Binding-site contacts:
Ligand atom C3 contacts residue TYR323 of chain 2.A at 3.4 Å (hydrophobic).
Ligand atom C91 contacts residue ASN213 of chain 2.A at 3.8 Å.
Ligand atom C7 contacts residue ARG211 of chain 2.A at 3.6 Å.
Ligand atom C3 contacts residue GLU37 of chain 2.A at 3.6 Å.
Ligand atom C9 contacts residue GLU196 of chain 2.A at 3.7 Å.
Ligand atom C7 contacts residue TYR323 of chain 2.A at 3.1 Å (hydrophobic).
Ligand atom C10 contacts residue ARG70 of chain 2.A at 3.8 Å.
Ligand atom C4 contacts residue GLU37 of chain 2.A at 3.5 Å.
Ligand atom C3 contacts residue ARG36 of chain 2.A at 3.7 Å.
Ligand atom C9 contacts residue GLU197 of chain 2.A at 3.8 Å.
Ligand atom O1B contacts residue TYR323 of chain 2.A at 3.4 Å (h-bond).
Ligand atom C11 contacts residue TRP97 of chain 2.A at 3.9 Å (hydrophobic).
Ligand atom C4 contacts residue ASP69 of chain 2.A at 3.4 Å.
Ligand atom C11 contacts residue ILE141 of chain 2.A at 4.1 Å (hydrophobic).
Ligand atom O1B contacts residue ARG211 of chain 2.A at 3.0 Å (salt-bridge).
Ligand atom C1 contacts residue TYR323 of chain 2.A at 3.0 Å (hydrophobic).
Ligand atom C6 contacts residue TYR323 of chain 2.A at 3.8 Å (hydrophobic).
Ligand atom C91 contacts residue ARG211 of chain 2.A at 3.8 Å.
Ligand atom O1A contacts residue ARG36 of chain 2.A at 3.0 Å (salt-bridge).
Ligand atom O10 contacts residue ARG70 of chain 2.A at 2.8 Å (salt-bridge).
Ligand atom O1B contacts residue ARG288 of chain 2.A at 2.8 Å (salt-bridge).
Ligand atom C6 contacts residue GLU197 of chain 2.A at 3.7 Å.
Ligand atom C11 contacts residue ARG70 of chain 2.A at 4.0 Å.
Ligand atom O1A contacts residue ARG288 of chain 2.A at 2.8 Å (salt-bridge).
Ligand atom C82 contacts residue ILE141 of chain 2.A at 4.0 Å (hydrophobic).
Ligand atom C1 contacts residue ARG288 of chain 2.A at 3.5 Å.
Ligand atom C2 contacts residue TYR323 of chain 2.A at 2.9 Å (hydrophobic).
Ligand atom C1 contacts residue ARG211 of chain 2.A at 3.9 Å.
Ligand atom O10 contacts residue ASP69 of chain 2.A at 3.3 Å.
Ligand atom C1 contacts residue ARG36 of chain 2.A at 4.0 Å.
Ligand atom N4 contacts residue ASP69 of chain 2.A at 3.0 Å (salt-bridge).
Ligand atom O1A contacts residue TYR323 of chain 2.A at 3.4 Å (h-bond).
Ligand atom C91 contacts residue GLU196 of chain 2.A at 4.0 Å.
Ligand atom C4 contacts residue TYR323 of chain 2.A at 3.7 Å (hydrophobic).
Ligand atom C5 contacts residue GLU197 of chain 2.A at 4.1 Å.
Ligand atom C82 contacts residue ARG143 of chain 2.A at 3.8 Å.
Ligand atom N4 contacts residue GLU37 of chain 2.A at 2.7 Å (salt-bridge).
Ligand atom C81 contacts residue ARG143 of chain 2.A at 3.7 Å.
Ligand atom C7 contacts residue GLU197 of chain 2.A at 3.9 Å.
Ligand atom C3 contacts residue ASP69 of chain 2.A at 3.2 Å.

The protein below binds the small molecule below.
Small molecule (SMILES): CCC(CC)O[C@@H]1C=C(C(=O)O)C[C@H](N)[C@H]1NC(C)=O

Sequence of chain 2.A:
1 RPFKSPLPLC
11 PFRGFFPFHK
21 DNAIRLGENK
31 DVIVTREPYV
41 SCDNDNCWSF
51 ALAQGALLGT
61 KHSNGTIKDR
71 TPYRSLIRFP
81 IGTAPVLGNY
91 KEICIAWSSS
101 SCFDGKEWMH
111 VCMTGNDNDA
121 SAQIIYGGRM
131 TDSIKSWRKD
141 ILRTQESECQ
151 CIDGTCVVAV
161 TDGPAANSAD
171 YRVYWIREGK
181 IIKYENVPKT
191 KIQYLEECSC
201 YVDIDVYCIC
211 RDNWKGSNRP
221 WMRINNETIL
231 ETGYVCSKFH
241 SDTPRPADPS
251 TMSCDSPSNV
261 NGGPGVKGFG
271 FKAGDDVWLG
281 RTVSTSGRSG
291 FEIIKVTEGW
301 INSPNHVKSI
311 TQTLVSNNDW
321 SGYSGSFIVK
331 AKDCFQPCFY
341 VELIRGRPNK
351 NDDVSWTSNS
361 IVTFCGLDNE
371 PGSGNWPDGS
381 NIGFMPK